Binding-site contacts:
Ligand atom F1 contacts residue VAL171 of chain 32.A at 3.8 Å.
Ligand atom N3A contacts residue PHE147 of chain 32.A at 3.9 Å.
Ligand atom C5B contacts residue ILE119 of chain 32.A at 3.9 Å (hydrophobic).
Ligand atom N2 contacts residue PHE115 of chain 32.A at 3.7 Å.
Ligand atom N1A contacts residue ILE119 of chain 32.A at 3.8 Å.
Ligand atom O1 contacts residue PHE115 of chain 32.A at 3.4 Å.
Ligand atom N2 contacts residue THR97 of chain 32.A at 3.8 Å.
Ligand atom F2 contacts residue ALA169 of chain 32.A at 3.6 Å.
Ligand atom CM2 contacts residue ILE184 of chain 32.A at 3.8 Å (hydrophobic).
Ligand atom F3 contacts residue ALA169 of chain 32.A at 3.7 Å.
Ligand atom CM2 contacts residue PHE147 of chain 32.A at 3.8 Å (hydrophobic).
Ligand atom F1 contacts residue MET182 of chain 32.A at 3.2 Å.
Ligand atom CM6 contacts residue TRP93 of chain 32.A at 3.7 Å (hydrophobic).
Ligand atom C2A contacts residue LEU220 of chain 32.A at 3.8 Å (hydrophobic).
Ligand atom F2 contacts residue VAL171 of chain 32.A at 3.9 Å.
Ligand atom CM2 contacts residue ILE95 of chain 32.A at 4.0 Å (hydrophobic).
Ligand atom O1B contacts residue ILE119 of chain 32.A at 3.9 Å.
Ligand atom F3 contacts residue VAL24 of chain 32.C at 3.3 Å.
Ligand atom CM6 contacts residue ILE95 of chain 32.A at 3.9 Å (hydrophobic).
Ligand atom C4 contacts residue TYR193 of chain 32.A at 3.9 Å (hydrophobic).
Ligand atom C6B contacts residue ILE95 of chain 32.A at 4.0 Å (hydrophobic).
Ligand atom C3B contacts residue ILE184 of chain 32.A at 3.5 Å (hydrophobic).
Ligand atom N1A contacts residue LEU220 of chain 32.A at 3.3 Å.
Ligand atom C2B contacts residue ILE184 of chain 32.A at 3.8 Å (hydrophobic).
Ligand atom CM2 contacts residue ILE217 of chain 32.A at 3.4 Å (hydrophobic).
Ligand atom C5 contacts residue TYR193 of chain 32.A at 4.0 Å (hydrophobic).
Ligand atom O1A contacts residue ILE121 of chain 32.A at 3.8 Å.
Ligand atom C1B contacts residue ILE95 of chain 32.A at 3.6 Å (hydrophobic).
Ligand atom O1 contacts residue THR97 of chain 32.A at 3.8 Å.
Ligand atom C2B contacts residue ILE95 of chain 32.A at 3.8 Å (hydrophobic).
Ligand atom C6B contacts residue ILE119 of chain 32.A at 3.8 Å (hydrophobic).
Ligand atom N3A contacts residue ILE184 of chain 32.A at 3.9 Å.
Ligand atom F2 contacts residue PHE147 of chain 32.A at 3.8 Å.
Ligand atom C4 contacts residue ILE217 of chain 32.A at 4.0 Å (hydrophobic).
Ligand atom C3A contacts residue LEU220 of chain 32.A at 4.0 Å (hydrophobic).
Ligand atom O1A contacts residue LEU220 of chain 32.A at 3.4 Å.
Ligand atom C1C contacts residue TYR193 of chain 32.A at 3.9 Å (hydrophobic).
Ligand atom CM6 contacts residue ILE119 of chain 32.A at 4.0 Å (hydrophobic).
Ligand atom F3 contacts residue PHE147 of chain 32.A at 3.5 Å.
Ligand atom F2 contacts residue ALA145 of chain 32.A at 2.8 Å.

Sequence of chain 32.C:
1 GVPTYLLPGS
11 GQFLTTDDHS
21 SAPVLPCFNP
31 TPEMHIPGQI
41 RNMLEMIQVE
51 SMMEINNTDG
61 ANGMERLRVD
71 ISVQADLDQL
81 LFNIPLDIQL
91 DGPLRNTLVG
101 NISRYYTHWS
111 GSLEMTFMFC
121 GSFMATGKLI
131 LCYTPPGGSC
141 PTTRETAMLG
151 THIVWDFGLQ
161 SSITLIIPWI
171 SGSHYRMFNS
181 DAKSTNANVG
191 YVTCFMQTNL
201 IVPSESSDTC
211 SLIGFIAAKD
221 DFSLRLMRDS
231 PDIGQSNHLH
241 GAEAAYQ

Sequence of chain 32.A:
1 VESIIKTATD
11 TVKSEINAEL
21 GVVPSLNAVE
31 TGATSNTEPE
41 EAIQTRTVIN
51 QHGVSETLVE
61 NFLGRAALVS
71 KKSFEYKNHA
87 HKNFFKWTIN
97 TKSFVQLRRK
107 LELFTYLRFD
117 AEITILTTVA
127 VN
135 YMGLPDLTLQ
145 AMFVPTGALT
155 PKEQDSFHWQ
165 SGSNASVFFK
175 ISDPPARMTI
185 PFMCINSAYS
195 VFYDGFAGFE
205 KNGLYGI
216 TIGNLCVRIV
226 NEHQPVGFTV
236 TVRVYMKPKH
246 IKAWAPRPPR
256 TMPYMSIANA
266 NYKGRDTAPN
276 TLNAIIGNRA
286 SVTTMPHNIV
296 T

A small-molecule ligand and the protein it binds are described below.
Small molecule (SMILES): Cc1cc(CCCOc2c(C)cc(-c3noc(C(F)(F)F)n3)cc2C)on1

Sequence of chain 33.C:
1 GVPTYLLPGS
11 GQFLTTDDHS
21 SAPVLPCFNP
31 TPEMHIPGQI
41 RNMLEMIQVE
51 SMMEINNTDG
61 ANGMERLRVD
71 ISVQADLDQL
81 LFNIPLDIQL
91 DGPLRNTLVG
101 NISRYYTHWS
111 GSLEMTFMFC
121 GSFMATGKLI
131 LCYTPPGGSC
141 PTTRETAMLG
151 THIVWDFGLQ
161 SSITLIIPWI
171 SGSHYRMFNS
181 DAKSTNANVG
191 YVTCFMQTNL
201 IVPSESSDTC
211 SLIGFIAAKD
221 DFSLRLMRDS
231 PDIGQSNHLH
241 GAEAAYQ